This protein binds this small molecule.
Small molecule (SMILES): O=P(O)(O)OC[C@H]1O[C@](O)(CO)[C@@H](O)[C@@H]1O

Binding-site contacts:
Ligand atom C3 contacts residue ASP121 of chain 2.A at 3.7 Å.
Ligand atom C2 contacts residue LYS274 of chain 2.A at 4.0 Å.
Ligand atom O1 contacts residue ASP121 of chain 2.A at 3.1 Å (salt-bridge).
Ligand atom O2 contacts residue GLY122 of chain 2.A at 3.6 Å.
Ligand atom P contacts residue ASN212 of chain 2.A at 3.8 Å.
Ligand atom C1 contacts residue ASP121 of chain 2.A at 3.9 Å.
Ligand atom O6 contacts residue LYS274 of chain 2.A at 3.3 Å (salt-bridge).
Ligand atom O3P contacts residue ARG243 of chain 1.A at 3.3 Å (salt-bridge).
Ligand atom C5 contacts residue GLY246 of chain 2.A at 3.9 Å.
Ligand atom O3 contacts residue MET248 of chain 2.A at 2.8 Å (h-bond).
Ligand atom O6 contacts residue TYR244 of chain 2.A at 3.8 Å.
Ligand atom O1 contacts residue PO41 of chain 2.D at 2.9 Å (h-bond).
Ligand atom P contacts residue TYR264 of chain 2.A at 3.6 Å.
Ligand atom O1 contacts residue MG1 of chain 2.C at 3.2 Å.
Ligand atom P contacts residue TYR215 of chain 2.A at 3.8 Å.
Ligand atom O5 contacts residue LYS274 of chain 2.A at 3.1 Å (salt-bridge).
Ligand atom O2P contacts residue TYR215 of chain 2.A at 3.9 Å.
Ligand atom O3P contacts residue TYR244 of chain 2.A at 2.6 Å (h-bond).
Ligand atom O2 contacts residue PO41 of chain 2.D at 3.7 Å.
Ligand atom O6 contacts residue TYR264 of chain 2.A at 3.6 Å.
Ligand atom O3 contacts residue ASP121 of chain 2.A at 2.7 Å (salt-bridge).
Ligand atom P contacts residue TYR244 of chain 2.A at 3.7 Å.
Ligand atom O2P contacts residue ASN212 of chain 2.A at 3.9 Å.
Ligand atom C1 contacts residue LYS274 of chain 2.A at 3.6 Å.
Ligand atom O3P contacts residue TYR264 of chain 2.A at 3.9 Å.
Ligand atom C1 contacts residue PO41 of chain 2.D at 3.5 Å.
Ligand atom O1P contacts residue TYR264 of chain 2.A at 2.5 Å (h-bond).
Ligand atom O4 contacts residue MET248 of chain 2.A at 3.2 Å (h-bond).
Ligand atom C6 contacts residue TYR244 of chain 2.A at 3.2 Å (hydrophobic).
Ligand atom O2P contacts residue ARG243 of chain 1.A at 3.0 Å (salt-bridge).
Ligand atom C4 contacts residue GLY246 of chain 2.A at 3.3 Å.
Ligand atom O3 contacts residue SER247 of chain 2.A at 3.8 Å.
Ligand atom C3 contacts residue MET248 of chain 2.A at 3.6 Å (hydrophobic).
Ligand atom C4 contacts residue MET248 of chain 2.A at 3.5 Å (hydrophobic).
Ligand atom O3P contacts residue ASN212 of chain 2.A at 2.8 Å (h-bond).
Ligand atom O1 contacts residue GLU280 of chain 2.A at 3.1 Å (salt-bridge).
Ligand atom O2 contacts residue GLY246 of chain 2.A at 3.8 Å.
Ligand atom O1 contacts residue LEU275 of chain 2.A at 3.9 Å.
Ligand atom C6 contacts residue GLY246 of chain 2.A at 3.8 Å.
Ligand atom O1P contacts residue TYR215 of chain 2.A at 2.6 Å (h-bond).

Sequence of chain 2.A:
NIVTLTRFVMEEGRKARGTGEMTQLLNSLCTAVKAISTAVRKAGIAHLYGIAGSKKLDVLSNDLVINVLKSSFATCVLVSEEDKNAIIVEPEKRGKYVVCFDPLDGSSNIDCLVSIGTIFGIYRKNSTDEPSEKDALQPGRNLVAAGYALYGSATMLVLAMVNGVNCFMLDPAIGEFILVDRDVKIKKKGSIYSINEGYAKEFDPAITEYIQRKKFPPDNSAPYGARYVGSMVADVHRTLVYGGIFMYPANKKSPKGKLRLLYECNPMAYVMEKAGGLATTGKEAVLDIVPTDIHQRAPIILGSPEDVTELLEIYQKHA

Sequence of chain 1.A:
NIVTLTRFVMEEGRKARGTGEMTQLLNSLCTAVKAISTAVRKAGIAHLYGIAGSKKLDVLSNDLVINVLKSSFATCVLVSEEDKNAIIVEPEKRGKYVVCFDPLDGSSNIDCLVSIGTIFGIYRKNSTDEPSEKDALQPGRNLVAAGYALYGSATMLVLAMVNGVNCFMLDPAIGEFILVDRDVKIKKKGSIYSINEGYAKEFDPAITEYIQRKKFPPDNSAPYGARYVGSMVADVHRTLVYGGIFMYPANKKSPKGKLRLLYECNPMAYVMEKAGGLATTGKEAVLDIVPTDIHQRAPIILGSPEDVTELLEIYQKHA